Sequence of chain 1.A:
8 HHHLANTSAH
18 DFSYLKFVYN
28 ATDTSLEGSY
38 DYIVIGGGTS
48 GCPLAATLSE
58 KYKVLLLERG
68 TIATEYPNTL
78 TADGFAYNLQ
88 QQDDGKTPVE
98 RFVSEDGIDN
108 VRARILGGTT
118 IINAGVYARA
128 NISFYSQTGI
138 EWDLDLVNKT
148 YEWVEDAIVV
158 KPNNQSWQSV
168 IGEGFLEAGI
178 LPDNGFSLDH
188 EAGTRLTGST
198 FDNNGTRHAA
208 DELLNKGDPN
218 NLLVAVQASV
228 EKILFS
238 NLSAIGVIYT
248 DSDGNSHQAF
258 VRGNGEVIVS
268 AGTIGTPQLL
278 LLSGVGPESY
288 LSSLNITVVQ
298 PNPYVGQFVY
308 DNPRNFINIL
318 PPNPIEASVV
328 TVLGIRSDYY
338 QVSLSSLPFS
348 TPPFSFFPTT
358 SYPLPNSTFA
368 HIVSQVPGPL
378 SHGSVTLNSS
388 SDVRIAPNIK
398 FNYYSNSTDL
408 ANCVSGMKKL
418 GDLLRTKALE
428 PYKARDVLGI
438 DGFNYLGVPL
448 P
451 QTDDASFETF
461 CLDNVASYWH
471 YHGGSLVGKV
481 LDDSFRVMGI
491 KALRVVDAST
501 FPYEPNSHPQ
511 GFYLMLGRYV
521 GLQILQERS

Binding-site contacts:
Ligand atom O7 contacts residue LEU384 of chain 1.A at 4.2 Å.
Ligand atom C8 contacts residue ASN385 of chain 1.A at 3.3 Å.
Ligand atom O5 contacts residue ASN385 of chain 1.A at 2.4 Å (h-bond).
Ligand atom C4 contacts residue ASN385 of chain 1.A at 4.2 Å.
Ligand atom C1 contacts residue ASN385 of chain 1.A at 1.5 Å.
Ligand atom C2 contacts residue ASN385 of chain 1.A at 2.4 Å.
Ligand atom C7 contacts residue ASN385 of chain 1.A at 3.3 Å.
Ligand atom O7 contacts residue ASN395 of chain 1.A at 2.8 Å (h-bond).
Ligand atom C5 contacts residue ASN385 of chain 1.A at 3.7 Å.
Ligand atom C1 contacts residue ASN395 of chain 1.A at 3.8 Å.
Ligand atom N2 contacts residue ASN385 of chain 1.A at 2.8 Å (h-bond).
Ligand atom C2 contacts residue ASN395 of chain 1.A at 3.9 Å.
Ligand atom C3 contacts residue ASN385 of chain 1.A at 3.8 Å.
Ligand atom O5 contacts residue ASN395 of chain 1.A at 3.8 Å.
Ligand atom O7 contacts residue ASN385 of chain 1.A at 3.5 Å (h-bond).
Ligand atom C7 contacts residue ASN395 of chain 1.A at 3.9 Å.

The protein below binds the small molecule below.
Small molecule (SMILES): CC(=O)N[C@@H]1[C@@H](O)[C@H](O)[C@@H](CO)O[C@H]1O